A protein and the small-molecule ligand that binds it are described below.
Small molecule (SMILES): N[C@@H](c1ccc(-n2cccn2)cc1)P(=O)(O)O

Binding-site contacts:
Ligand atom N1 contacts residue LYS291 of chain 1.G at 3.4 Å (salt-bridge).
Ligand atom O1 contacts residue ZN1 of chain 1.SB at 2.4 Å.
Ligand atom O1 contacts residue CO31 of chain 1.TB at 2.7 Å (h-bond).
Ligand atom N1 contacts residue ASP316 of chain 1.G at 2.8 Å (salt-bridge).
Ligand atom O2 contacts residue ASP376 of chain 1.G at 3.1 Å (salt-bridge).
Ligand atom C8 contacts residue MET309 of chain 1.G at 3.3 Å (hydrophobic).
Ligand atom C7 contacts residue MET309 of chain 1.G at 3.5 Å (hydrophobic).
Ligand atom C1 contacts residue ASP316 of chain 1.G at 3.8 Å.
Ligand atom C6 contacts residue ALA494 of chain 1.G at 3.7 Å (hydrophobic).
Ligand atom C8 contacts residue LEU409 of chain 1.G at 3.7 Å (hydrophobic).
Ligand atom O1 contacts residue ASP376 of chain 1.G at 3.2 Å (salt-bridge).
Ligand atom P contacts residue ZN1 of chain 1.SB at 3.2 Å.
Ligand atom C1 contacts residue ZN1 of chain 1.SB at 3.1 Å.
Ligand atom C10 contacts residue THR403 of chain 1.G at 3.6 Å.
Ligand atom C7 contacts residue LEU409 of chain 1.G at 3.2 Å (hydrophobic).
Ligand atom N1 contacts residue ASP296 of chain 1.G at 3.2 Å (salt-bridge).
Ligand atom O1 contacts residue GLU378 of chain 1.G at 3.4 Å (salt-bridge).
Ligand atom O3 contacts residue LEU404 of chain 1.G at 3.1 Å (h-bond).
Ligand atom C1 contacts residue THR403 of chain 1.G at 3.4 Å.
Ligand atom P contacts residue ASP376 of chain 1.G at 3.7 Å.
Ligand atom O2 contacts residue ASP296 of chain 1.G at 3.2 Å (salt-bridge).
Ligand atom C5 contacts residue GLY406 of chain 1.G at 3.8 Å.
Ligand atom N1 contacts residue ZN1 of chain 1.SB at 2.3 Å.
Ligand atom P contacts residue ZN1 of chain 1.UB at 2.9 Å.
Ligand atom O1 contacts residue ASP296 of chain 1.G at 3.3 Å (salt-bridge).
Ligand atom O3 contacts residue CO31 of chain 1.TB at 3.4 Å (h-bond).
Ligand atom C5 contacts residue MET313 of chain 1.G at 3.9 Å (hydrophobic).
Ligand atom O1 contacts residue ZN1 of chain 1.UB at 2.4 Å.
Ligand atom N1 contacts residue THR403 of chain 1.G at 3.6 Å.
Ligand atom P contacts residue CO31 of chain 1.TB at 3.8 Å.
Ligand atom P contacts residue ASP296 of chain 1.G at 3.7 Å.
Ligand atom P contacts residue LEU404 of chain 1.G at 3.9 Å.
Ligand atom O1 contacts residue LYS291 of chain 1.G at 3.3 Å (salt-bridge).
Ligand atom C3 contacts residue LYS303 of chain 1.G at 3.7 Å.
Ligand atom O2 contacts residue LYS303 of chain 1.G at 2.4 Å (salt-bridge).
Ligand atom C1 contacts residue LYS291 of chain 1.G at 3.6 Å.
Ligand atom O2 contacts residue ZN1 of chain 1.SB at 3.8 Å.
Ligand atom O2 contacts residue ZN1 of chain 1.UB at 2.4 Å.
Ligand atom C9 contacts residue PHE315 of chain 1.G at 3.7 Å (hydrophobic).
Ligand atom C4 contacts residue MET313 of chain 1.G at 3.6 Å (hydrophobic).

Sequence of chain 1.G:
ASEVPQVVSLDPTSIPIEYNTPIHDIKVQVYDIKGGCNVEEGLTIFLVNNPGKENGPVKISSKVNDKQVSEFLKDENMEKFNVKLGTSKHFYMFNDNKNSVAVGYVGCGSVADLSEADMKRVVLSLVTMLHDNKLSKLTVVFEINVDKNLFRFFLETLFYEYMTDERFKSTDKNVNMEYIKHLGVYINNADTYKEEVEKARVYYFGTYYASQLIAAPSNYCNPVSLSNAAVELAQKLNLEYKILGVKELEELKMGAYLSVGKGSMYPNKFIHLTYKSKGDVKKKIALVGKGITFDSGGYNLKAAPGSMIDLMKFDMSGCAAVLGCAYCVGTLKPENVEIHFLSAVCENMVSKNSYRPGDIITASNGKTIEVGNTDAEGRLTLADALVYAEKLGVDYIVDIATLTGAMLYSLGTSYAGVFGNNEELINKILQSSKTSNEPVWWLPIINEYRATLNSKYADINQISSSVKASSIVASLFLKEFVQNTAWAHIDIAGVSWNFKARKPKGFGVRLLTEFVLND